Binding-site contacts:
Ligand atom C7 contacts residue ALA39 of chain 1.E at 4.4 Å (hydrophobic).
Ligand atom C5 contacts residue THR24 of chain 1.E at 3.2 Å.
Ligand atom C4 contacts residue THR24 of chain 1.E at 4.5 Å.
Ligand atom O5 contacts residue ASN38 of chain 1.E at 2.4 Å (h-bond).
Ligand atom O7 contacts residue ALA39 of chain 1.E at 4.1 Å.
Ligand atom C1 contacts residue ALA39 of chain 1.E at 3.2 Å (hydrophobic).
Ligand atom C3 contacts residue ALA39 of chain 1.E at 3.8 Å (hydrophobic).
Ligand atom N2 contacts residue ASN38 of chain 1.E at 3.1 Å (h-bond).
Ligand atom C3 contacts residue ASN38 of chain 1.E at 3.8 Å.
Ligand atom N2 contacts residue ALA39 of chain 1.E at 4.0 Å.
Ligand atom O5 contacts residue THR24 of chain 1.E at 3.0 Å (h-bond).
Ligand atom C5 contacts residue ALA39 of chain 1.E at 4.1 Å (hydrophobic).
Ligand atom C4 contacts residue ALA39 of chain 1.E at 3.6 Å (hydrophobic).
Ligand atom C1 contacts residue ASN38 of chain 1.E at 1.5 Å.
Ligand atom O6 contacts residue ALA39 of chain 1.E at 3.2 Å (h-bond).
Ligand atom C1 contacts residue THR24 of chain 1.E at 4.4 Å.
Ligand atom O6 contacts residue ASN38 of chain 1.E at 4.2 Å.
Ligand atom C6 contacts residue ALA39 of chain 1.E at 4.3 Å (hydrophobic).
Ligand atom C6 contacts residue THR24 of chain 1.E at 2.5 Å.
Ligand atom O5 contacts residue THR37 of chain 1.E at 4.3 Å.
Ligand atom C4 contacts residue ASN38 of chain 1.E at 4.0 Å.
Ligand atom C2 contacts residue ASN38 of chain 1.E at 2.5 Å.
Ligand atom O5 contacts residue ALA39 of chain 1.E at 3.2 Å (h-bond).
Ligand atom C2 contacts residue ALA39 of chain 1.E at 2.9 Å (hydrophobic).
Ligand atom O3 contacts residue ALA39 of chain 1.E at 4.0 Å.
Ligand atom C7 contacts residue ASN38 of chain 1.E at 4.1 Å.
Ligand atom O6 contacts residue THR24 of chain 1.E at 2.8 Å.
Ligand atom O7 contacts residue ASN38 of chain 1.E at 4.3 Å.
Ligand atom C5 contacts residue ASN38 of chain 1.E at 3.7 Å.

Sequence of chain 1.E:
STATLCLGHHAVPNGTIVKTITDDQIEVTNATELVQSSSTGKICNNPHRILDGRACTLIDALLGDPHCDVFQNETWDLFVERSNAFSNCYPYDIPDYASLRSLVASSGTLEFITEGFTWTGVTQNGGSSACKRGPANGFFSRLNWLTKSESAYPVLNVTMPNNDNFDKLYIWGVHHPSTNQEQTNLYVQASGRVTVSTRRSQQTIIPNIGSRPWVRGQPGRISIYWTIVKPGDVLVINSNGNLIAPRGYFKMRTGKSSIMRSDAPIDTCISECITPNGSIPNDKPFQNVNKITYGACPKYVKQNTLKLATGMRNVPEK

A small-molecule ligand and the protein it binds are described below.
Small molecule (SMILES): CC(=O)N[C@@H]1[C@@H](O)[C@H](O)[C@@H](CO)O[C@H]1O